Binding-site contacts:
Ligand atom C3 contacts residue ASN253 of chain 1.P at 3.8 Å.
Ligand atom N2 contacts residue ASN253 of chain 1.P at 2.9 Å (h-bond).
Ligand atom C2 contacts residue ASN253 of chain 1.P at 2.5 Å.
Ligand atom O5 contacts residue ASN253 of chain 1.P at 2.4 Å (h-bond).
Ligand atom N2 contacts residue VAL205 of chain 1.P at 4.3 Å.
Ligand atom C8 contacts residue THR255 of chain 1.P at 4.4 Å.
Ligand atom C5 contacts residue ASN253 of chain 1.P at 3.7 Å.
Ligand atom C7 contacts residue ASN253 of chain 1.P at 3.5 Å.
Ligand atom N2 contacts residue SER207 of chain 1.P at 4.4 Å.
Ligand atom C6 contacts residue LEU251 of chain 1.P at 3.7 Å (hydrophobic).
Ligand atom O6 contacts residue LEU251 of chain 1.P at 4.4 Å.
Ligand atom C8 contacts residue ASN253 of chain 1.P at 4.5 Å.
Ligand atom O5 contacts residue LEU251 of chain 1.P at 4.4 Å.
Ligand atom C1 contacts residue ASN253 of chain 1.P at 1.4 Å.
Ligand atom O7 contacts residue ASN253 of chain 1.P at 3.7 Å.
Ligand atom C2 contacts residue SER207 of chain 1.P at 4.0 Å.
Ligand atom C4 contacts residue ASN253 of chain 1.P at 4.3 Å.

The protein below binds the small molecule below.
Small molecule (SMILES): CC(=O)N[C@@H]1[C@@H](O)[C@H](O)[C@@H](CO)O[C@H]1O

Sequence of chain 1.P:
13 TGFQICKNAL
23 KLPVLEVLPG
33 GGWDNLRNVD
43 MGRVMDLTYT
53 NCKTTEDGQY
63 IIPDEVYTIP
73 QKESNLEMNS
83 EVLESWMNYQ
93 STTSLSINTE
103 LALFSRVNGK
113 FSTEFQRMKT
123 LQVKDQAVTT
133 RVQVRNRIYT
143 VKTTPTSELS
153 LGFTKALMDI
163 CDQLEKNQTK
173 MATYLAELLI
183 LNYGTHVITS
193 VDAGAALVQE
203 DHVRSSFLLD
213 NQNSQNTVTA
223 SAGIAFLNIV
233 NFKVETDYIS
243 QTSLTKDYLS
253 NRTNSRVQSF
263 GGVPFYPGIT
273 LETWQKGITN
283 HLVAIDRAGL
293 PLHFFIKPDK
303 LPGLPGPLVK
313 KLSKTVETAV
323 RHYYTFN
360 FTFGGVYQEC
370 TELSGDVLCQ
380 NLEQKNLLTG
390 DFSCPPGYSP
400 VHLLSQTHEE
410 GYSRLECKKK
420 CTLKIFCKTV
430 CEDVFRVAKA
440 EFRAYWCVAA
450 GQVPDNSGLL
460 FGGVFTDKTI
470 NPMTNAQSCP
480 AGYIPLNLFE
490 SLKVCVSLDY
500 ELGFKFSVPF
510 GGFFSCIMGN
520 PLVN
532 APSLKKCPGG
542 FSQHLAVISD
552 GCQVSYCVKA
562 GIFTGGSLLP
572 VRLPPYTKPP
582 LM